Binding-site contacts:
Ligand atom O12 contacts residue ARG254 of chain 1.A at 2.9 Å (salt-bridge).
Ligand atom C3 contacts residue PO41 of chain 1.D at 3.5 Å.
Ligand atom O11 contacts residue GLY251 of chain 1.A at 2.8 Å (h-bond).
Ligand atom O52 contacts residue TYR305 of chain 1.A at 3.1 Å (h-bond).
Ligand atom C1 contacts residue ASP219 of chain 1.A at 3.4 Å.
Ligand atom P1 contacts residue PO41 of chain 1.D at 0.1 Å.
Ligand atom C6 contacts residue PO41 of chain 1.D at 2.3 Å.
Ligand atom O42 contacts residue LYS301 of chain 1.A at 2.4 Å (salt-bridge).
Ligand atom C1 contacts residue PO41 of chain 1.D at 1.1 Å.
Ligand atom O53 contacts residue LYS301 of chain 1.A at 3.0 Å (salt-bridge).
Ligand atom O4 contacts residue HIS220 of chain 1.A at 3.0 Å.
Ligand atom O11 contacts residue PO41 of chain 1.D at 0.3 Å (h-bond).
Ligand atom O12 contacts residue ASP219 of chain 1.A at 3.6 Å.
Ligand atom O12 contacts residue PO41 of chain 1.D at 0.2 Å (h-bond).
Ligand atom O43 contacts residue LYS185 of chain 1.A at 2.3 Å (salt-bridge).
Ligand atom O6 contacts residue PO41 of chain 1.D at 2.8 Å (h-bond).
Ligand atom O1 contacts residue PO41 of chain 1.D at 0.4 Å (h-bond).
Ligand atom C3 contacts residue ASP219 of chain 1.A at 3.4 Å.
Ligand atom O13 contacts residue ARG254 of chain 1.A at 2.7 Å (salt-bridge).
Ligand atom O1 contacts residue GLY253 of chain 1.A at 3.4 Å (h-bond).
Ligand atom O12 contacts residue GLY253 of chain 1.A at 3.6 Å.
Ligand atom O2 contacts residue PO41 of chain 1.D at 2.8 Å (h-bond).
Ligand atom O3 contacts residue ASP219 of chain 1.A at 3.5 Å (salt-bridge).
Ligand atom P1 contacts residue SER248 of chain 1.A at 3.2 Å.
Ligand atom O13 contacts residue PO41 of chain 1.D at 0.1 Å (h-bond).
Ligand atom O11 contacts residue ALA250 of chain 1.A at 3.4 Å (h-bond).
Ligand atom O13 contacts residue ALA250 of chain 1.A at 3.2 Å (h-bond).
Ligand atom O6 contacts residue GLY253 of chain 1.A at 3.1 Å (h-bond).
Ligand atom O2 contacts residue ALA250 of chain 1.A at 2.9 Å.
Ligand atom C2 contacts residue PO41 of chain 1.D at 2.2 Å.
Ligand atom O51 contacts residue TYR305 of chain 1.A at 2.7 Å (h-bond).
Ligand atom O11 contacts residue VAL252 of chain 1.A at 2.9 Å (h-bond).
Ligand atom O13 contacts residue GLU249 of chain 1.A at 3.0 Å (salt-bridge).
Ligand atom C2 contacts residue ASP219 of chain 1.A at 3.3 Å.
Ligand atom C3 contacts residue HIS220 of chain 1.A at 3.4 Å.
Ligand atom O11 contacts residue GLY253 of chain 1.A at 3.5 Å (h-bond).
Ligand atom O11 contacts residue SER248 of chain 1.A at 2.3 Å (h-bond).
Ligand atom O53 contacts residue TYR305 of chain 1.A at 3.2 Å (h-bond).
Ligand atom C5 contacts residue PO41 of chain 1.D at 3.6 Å.
Ligand atom P5 contacts residue TYR305 of chain 1.A at 3.0 Å.

This protein binds this small molecule.
Small molecule (SMILES): O=P(O)(O)O[C@@H]1[C@H](O)[C@H](O)[C@@H](OP(=O)(O)O)[C@H](OP(=O)(O)O)[C@H]1O

Sequence of chain 1.A:
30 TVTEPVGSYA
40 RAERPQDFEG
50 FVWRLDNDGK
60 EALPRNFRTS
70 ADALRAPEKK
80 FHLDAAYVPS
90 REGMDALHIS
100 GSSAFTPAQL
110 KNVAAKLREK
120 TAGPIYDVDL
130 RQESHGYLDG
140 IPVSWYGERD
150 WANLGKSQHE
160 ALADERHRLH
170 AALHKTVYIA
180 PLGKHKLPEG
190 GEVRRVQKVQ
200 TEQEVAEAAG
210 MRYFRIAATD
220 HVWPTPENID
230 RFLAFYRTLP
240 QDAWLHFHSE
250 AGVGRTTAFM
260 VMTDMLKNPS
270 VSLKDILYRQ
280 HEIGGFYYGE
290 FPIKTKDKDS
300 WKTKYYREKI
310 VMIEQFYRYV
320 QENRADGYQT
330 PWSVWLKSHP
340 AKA